A protein and the small-molecule ligand that binds it are described below.
Small molecule (SMILES): CC(=O)N[C@@H]1[C@@H](O)[C@H](O)[C@@H](CO)O[C@H]1O

Binding-site contacts:
Ligand atom C5 contacts residue ASN798 of chain 1.C at 3.6 Å.
Ligand atom C1 contacts residue ASN798 of chain 1.C at 1.4 Å.
Ligand atom C7 contacts residue ASN798 of chain 1.C at 3.8 Å.
Ligand atom C5 contacts residue SER800 of chain 1.C at 4.0 Å.
Ligand atom C1 contacts residue SER800 of chain 1.C at 3.5 Å.
Ligand atom O6 contacts residue ASN798 of chain 1.C at 4.4 Å.
Ligand atom O5 contacts residue SER800 of chain 1.C at 3.7 Å.
Ligand atom O7 contacts residue ASN798 of chain 1.C at 4.5 Å.
Ligand atom N2 contacts residue ASN798 of chain 1.C at 2.9 Å (h-bond).
Ligand atom C2 contacts residue ASN798 of chain 1.C at 2.5 Å.
Ligand atom C3 contacts residue ASN798 of chain 1.C at 3.8 Å.
Ligand atom C8 contacts residue ASN798 of chain 1.C at 4.0 Å.
Ligand atom O5 contacts residue ASN798 of chain 1.C at 2.3 Å (h-bond).
Ligand atom C4 contacts residue ASN798 of chain 1.C at 4.2 Å.

Sequence of chain 1.C:
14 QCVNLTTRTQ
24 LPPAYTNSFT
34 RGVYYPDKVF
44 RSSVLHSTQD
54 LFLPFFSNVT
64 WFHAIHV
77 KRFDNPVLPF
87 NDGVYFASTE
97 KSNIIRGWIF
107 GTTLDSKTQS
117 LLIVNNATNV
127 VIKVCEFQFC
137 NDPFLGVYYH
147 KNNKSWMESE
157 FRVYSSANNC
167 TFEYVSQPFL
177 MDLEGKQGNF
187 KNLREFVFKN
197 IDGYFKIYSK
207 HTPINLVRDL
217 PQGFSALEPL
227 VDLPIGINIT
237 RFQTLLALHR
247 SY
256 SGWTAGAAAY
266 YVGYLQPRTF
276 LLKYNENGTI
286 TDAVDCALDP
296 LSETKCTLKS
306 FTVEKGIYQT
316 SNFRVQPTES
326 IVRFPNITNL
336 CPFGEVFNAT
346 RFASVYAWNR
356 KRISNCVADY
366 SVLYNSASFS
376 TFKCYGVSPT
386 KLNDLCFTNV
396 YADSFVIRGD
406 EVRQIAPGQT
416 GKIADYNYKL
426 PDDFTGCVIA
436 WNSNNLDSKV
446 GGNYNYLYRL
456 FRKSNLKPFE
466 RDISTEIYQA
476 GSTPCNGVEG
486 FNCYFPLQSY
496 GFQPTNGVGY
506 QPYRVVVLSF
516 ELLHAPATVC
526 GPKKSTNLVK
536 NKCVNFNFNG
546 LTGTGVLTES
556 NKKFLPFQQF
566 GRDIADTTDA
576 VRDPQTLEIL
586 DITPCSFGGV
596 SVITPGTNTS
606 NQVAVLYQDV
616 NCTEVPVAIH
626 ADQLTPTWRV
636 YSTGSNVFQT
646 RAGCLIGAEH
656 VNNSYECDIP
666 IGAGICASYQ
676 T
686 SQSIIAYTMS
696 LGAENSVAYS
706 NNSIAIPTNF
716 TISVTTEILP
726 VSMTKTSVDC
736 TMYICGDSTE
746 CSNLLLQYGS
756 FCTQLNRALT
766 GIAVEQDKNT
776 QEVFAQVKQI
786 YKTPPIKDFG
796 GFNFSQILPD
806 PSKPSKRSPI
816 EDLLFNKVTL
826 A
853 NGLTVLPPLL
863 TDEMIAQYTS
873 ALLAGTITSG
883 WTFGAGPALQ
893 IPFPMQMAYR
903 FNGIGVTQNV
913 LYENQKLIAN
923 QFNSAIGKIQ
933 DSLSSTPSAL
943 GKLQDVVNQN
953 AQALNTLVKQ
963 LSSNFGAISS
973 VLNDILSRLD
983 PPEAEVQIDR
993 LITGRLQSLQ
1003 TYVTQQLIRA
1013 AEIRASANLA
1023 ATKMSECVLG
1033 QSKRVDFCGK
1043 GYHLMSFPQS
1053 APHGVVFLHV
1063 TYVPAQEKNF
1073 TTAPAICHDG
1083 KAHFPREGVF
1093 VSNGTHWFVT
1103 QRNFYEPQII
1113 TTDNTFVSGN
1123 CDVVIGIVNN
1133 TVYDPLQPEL